Sequence of chain 1.A:
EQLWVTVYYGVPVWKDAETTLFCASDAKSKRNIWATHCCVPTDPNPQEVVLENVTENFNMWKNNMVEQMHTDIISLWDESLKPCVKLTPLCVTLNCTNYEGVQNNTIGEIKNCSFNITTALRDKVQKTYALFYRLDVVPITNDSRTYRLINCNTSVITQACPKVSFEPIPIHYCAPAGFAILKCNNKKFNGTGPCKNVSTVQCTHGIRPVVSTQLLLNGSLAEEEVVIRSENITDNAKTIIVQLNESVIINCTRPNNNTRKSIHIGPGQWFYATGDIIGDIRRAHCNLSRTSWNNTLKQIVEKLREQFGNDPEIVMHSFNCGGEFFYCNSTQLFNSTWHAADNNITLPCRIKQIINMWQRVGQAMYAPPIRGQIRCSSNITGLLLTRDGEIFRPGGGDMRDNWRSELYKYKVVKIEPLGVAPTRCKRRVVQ

Binding-site contacts:
Ligand atom C6 contacts residue THR154 of chain 1.A at 3.4 Å.
Ligand atom C5 contacts residue ASN153 of chain 1.A at 3.8 Å.
Ligand atom N2 contacts residue ILE140 of chain 1.A at 4.4 Å.
Ligand atom C1 contacts residue ARG148 of chain 1.A at 4.0 Å.
Ligand atom C8 contacts residue ILE140 of chain 1.A at 3.5 Å (hydrophobic).
Ligand atom O5 contacts residue ASN153 of chain 1.A at 3.2 Å (h-bond).
Ligand atom N2 contacts residue ARG148 of chain 1.A at 4.3 Å.
Ligand atom C1 contacts residue ASN153 of chain 1.A at 3.3 Å.
Ligand atom O6 contacts residue THR154 of chain 1.A at 3.8 Å.
Ligand atom C6 contacts residue ASN153 of chain 1.A at 4.4 Å.
Ligand atom C7 contacts residue ILE140 of chain 1.A at 4.4 Å (hydrophobic).
Ligand atom C5 contacts residue THR154 of chain 1.A at 4.1 Å.
Ligand atom O5 contacts residue THR154 of chain 1.A at 4.0 Å.

This small molecule binds to this protein.
Small molecule (SMILES): CC(=O)N[C@@H]1[C@@H](O)[C@H](O)[C@@H](CO)O[C@H]1O